Binding-site contacts:
Ligand atom C25 contacts residue ILE694 of chain 1.A at 3.6 Å (hydrophobic).
Ligand atom O30 contacts residue GLU743 of chain 1.A at 3.5 Å (salt-bridge).
Ligand atom C32 contacts residue ILE742 of chain 1.A at 3.7 Å (hydrophobic).
Ligand atom C1 contacts residue CYS756 of chain 1.A at 2.7 Å (hydrophobic).
Ligand atom C41 contacts residue ILE742 of chain 1.A at 3.4 Å (hydrophobic).
Ligand atom C35 contacts residue ASP827 of chain 1.A at 3.2 Å.
Ligand atom C37 contacts residue ILE742 of chain 1.A at 3.6 Å (hydrophobic).
Ligand atom O10 contacts residue MET752 of chain 1.A at 3.6 Å.
Ligand atom N39 contacts residue TYR730 of chain 1.A at 2.7 Å (h-bond).
Ligand atom C40 contacts residue ILE742 of chain 1.A at 3.6 Å (hydrophobic).
Ligand atom N38 contacts residue ILE826 of chain 1.A at 3.4 Å (h-bond).
Ligand atom C18 contacts residue MET666 of chain 1.A at 3.3 Å (hydrophobic).
Ligand atom N27 contacts residue ILE694 of chain 1.A at 3.7 Å.
Ligand atom C2 contacts residue CYS756 of chain 1.A at 1.8 Å (hydrophobic).
Ligand atom C3 contacts residue CYS756 of chain 1.A at 2.5 Å (hydrophobic).
Ligand atom N23 contacts residue ILE694 of chain 1.A at 3.8 Å.
Ligand atom C33 contacts residue ILE742 of chain 1.A at 3.8 Å (hydrophobic).
Ligand atom C36 contacts residue ASP827 of chain 1.A at 3.2 Å.
Ligand atom N39 contacts residue ASP704 of chain 1.A at 3.8 Å.
Ligand atom C28 contacts residue MET816 of chain 1.A at 3.7 Å (hydrophobic).
Ligand atom N38 contacts residue ASP704 of chain 1.A at 3.1 Å (salt-bridge).
Ligand atom C32 contacts residue GLU743 of chain 1.A at 3.4 Å.
Ligand atom C29 contacts residue VAL745 of chain 1.A at 3.7 Å (hydrophobic).
Ligand atom C19 contacts residue MET666 of chain 1.A at 3.3 Å (hydrophobic).
Ligand atom C29 contacts residue SER748 of chain 1.A at 3.5 Å.
Ligand atom C31 contacts residue GLU743 of chain 1.A at 3.2 Å.
Ligand atom C40 contacts residue ILE826 of chain 1.A at 3.6 Å (hydrophobic).
Ligand atom C29 contacts residue MET816 of chain 1.A at 3.8 Å (hydrophobic).
Ligand atom O30 contacts residue VAL745 of chain 1.A at 2.9 Å (h-bond).
Ligand atom C34 contacts residue ASP827 of chain 1.A at 3.8 Å.
Ligand atom C4 contacts residue CYS756 of chain 1.A at 2.7 Å (hydrophobic).
Ligand atom C40 contacts residue TYR730 of chain 1.A at 3.1 Å (hydrophobic).
Ligand atom N39 contacts residue ILE826 of chain 1.A at 3.2 Å (h-bond).
Ligand atom C17 contacts residue MET666 of chain 1.A at 3.5 Å (hydrophobic).
Ligand atom C35 contacts residue LYS696 of chain 1.A at 3.7 Å.
Ligand atom C24 contacts residue ILE694 of chain 1.A at 3.5 Å (hydrophobic).
Ligand atom O30 contacts residue VAL744 of chain 1.A at 3.5 Å.
Ligand atom C12 contacts residue GLN753 of chain 1.A at 3.3 Å.
Ligand atom C13 contacts residue GLN753 of chain 1.A at 3.8 Å.
Ligand atom N38 contacts residue TYR730 of chain 1.A at 3.7 Å.

Sequence of chain 1.A:
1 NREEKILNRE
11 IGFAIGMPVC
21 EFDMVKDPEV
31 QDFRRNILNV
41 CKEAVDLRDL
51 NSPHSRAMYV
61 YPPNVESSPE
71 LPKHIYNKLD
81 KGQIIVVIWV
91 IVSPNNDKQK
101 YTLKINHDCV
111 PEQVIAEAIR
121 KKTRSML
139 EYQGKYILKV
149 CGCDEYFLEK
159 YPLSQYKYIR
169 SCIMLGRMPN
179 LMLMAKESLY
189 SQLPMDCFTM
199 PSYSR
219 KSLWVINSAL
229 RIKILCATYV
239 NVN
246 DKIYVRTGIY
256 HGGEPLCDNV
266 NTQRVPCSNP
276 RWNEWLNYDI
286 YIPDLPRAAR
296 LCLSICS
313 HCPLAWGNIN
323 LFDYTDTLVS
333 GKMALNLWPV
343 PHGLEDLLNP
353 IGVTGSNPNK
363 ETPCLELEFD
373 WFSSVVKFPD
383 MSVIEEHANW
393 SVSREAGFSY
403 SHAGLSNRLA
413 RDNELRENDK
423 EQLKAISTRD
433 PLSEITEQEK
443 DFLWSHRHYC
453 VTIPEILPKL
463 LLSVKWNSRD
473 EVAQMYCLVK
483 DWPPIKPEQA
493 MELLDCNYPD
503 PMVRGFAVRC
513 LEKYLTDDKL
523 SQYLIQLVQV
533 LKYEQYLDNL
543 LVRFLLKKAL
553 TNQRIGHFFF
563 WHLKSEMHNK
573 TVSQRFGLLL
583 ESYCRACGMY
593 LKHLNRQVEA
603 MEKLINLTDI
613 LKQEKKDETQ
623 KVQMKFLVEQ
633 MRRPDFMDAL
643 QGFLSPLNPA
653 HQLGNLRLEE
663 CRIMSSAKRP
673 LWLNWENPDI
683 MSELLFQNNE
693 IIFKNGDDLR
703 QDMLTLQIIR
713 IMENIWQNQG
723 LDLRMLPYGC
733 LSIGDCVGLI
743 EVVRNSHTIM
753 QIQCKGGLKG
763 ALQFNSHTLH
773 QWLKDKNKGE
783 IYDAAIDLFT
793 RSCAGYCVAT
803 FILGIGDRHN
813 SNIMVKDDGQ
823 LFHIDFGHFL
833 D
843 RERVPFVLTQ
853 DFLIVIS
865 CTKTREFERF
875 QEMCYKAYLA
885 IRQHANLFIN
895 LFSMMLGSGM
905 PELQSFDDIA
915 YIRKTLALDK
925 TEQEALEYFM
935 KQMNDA

This protein binds this small molecule.
Small molecule (SMILES): CC(C)=CC(=O)CCC(=O)N1CCN(Cc2cc3nc(-c4cccc5[nH]ncc45)nc(N4CCOCC4)c3s2)CC1